Sequence of chain 1.A:
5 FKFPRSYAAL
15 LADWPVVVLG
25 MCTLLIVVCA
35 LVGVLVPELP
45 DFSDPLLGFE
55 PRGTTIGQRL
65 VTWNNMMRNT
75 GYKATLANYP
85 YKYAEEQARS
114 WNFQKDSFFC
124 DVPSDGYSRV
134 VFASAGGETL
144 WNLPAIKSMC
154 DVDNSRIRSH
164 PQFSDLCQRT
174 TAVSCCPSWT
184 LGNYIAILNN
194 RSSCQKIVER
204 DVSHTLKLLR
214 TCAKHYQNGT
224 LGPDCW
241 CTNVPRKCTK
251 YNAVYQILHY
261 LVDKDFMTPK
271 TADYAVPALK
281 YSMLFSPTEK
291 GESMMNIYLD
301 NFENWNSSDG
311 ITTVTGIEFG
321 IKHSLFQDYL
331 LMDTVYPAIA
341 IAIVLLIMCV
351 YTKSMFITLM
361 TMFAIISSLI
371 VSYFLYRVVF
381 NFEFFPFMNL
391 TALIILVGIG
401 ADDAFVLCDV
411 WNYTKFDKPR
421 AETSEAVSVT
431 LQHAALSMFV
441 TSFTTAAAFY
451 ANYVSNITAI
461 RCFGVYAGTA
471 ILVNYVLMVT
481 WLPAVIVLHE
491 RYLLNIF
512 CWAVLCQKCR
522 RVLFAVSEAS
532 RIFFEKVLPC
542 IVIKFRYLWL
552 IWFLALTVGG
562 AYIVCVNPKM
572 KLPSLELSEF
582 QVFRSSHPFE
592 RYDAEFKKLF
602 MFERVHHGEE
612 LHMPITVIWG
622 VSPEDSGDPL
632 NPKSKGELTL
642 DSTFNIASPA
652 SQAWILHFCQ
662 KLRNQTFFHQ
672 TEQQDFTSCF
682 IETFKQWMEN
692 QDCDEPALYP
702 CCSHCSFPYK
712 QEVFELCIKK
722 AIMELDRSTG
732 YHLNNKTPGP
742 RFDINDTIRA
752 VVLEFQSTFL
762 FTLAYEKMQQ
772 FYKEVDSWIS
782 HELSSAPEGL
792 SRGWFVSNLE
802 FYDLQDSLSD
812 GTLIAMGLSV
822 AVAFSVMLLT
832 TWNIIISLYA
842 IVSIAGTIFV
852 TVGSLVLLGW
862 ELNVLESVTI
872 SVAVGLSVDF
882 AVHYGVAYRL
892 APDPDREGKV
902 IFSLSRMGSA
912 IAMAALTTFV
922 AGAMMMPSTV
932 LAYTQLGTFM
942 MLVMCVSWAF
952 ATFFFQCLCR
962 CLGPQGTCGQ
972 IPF

Binding-site contacts:
Ligand atom N2 contacts residue ASN665 of chain 1.A at 3.0 Å (h-bond).
Ligand atom C8 contacts residue GLN661 of chain 1.A at 3.7 Å.
Ligand atom C7 contacts residue ASN665 of chain 1.A at 3.5 Å.
Ligand atom C5 contacts residue ASN665 of chain 1.A at 3.7 Å.
Ligand atom C8 contacts residue HIS658 of chain 1.A at 3.7 Å.
Ligand atom O7 contacts residue ASN665 of chain 1.A at 3.5 Å (h-bond).
Ligand atom N2 contacts residue GLN661 of chain 1.A at 4.4 Å.
Ligand atom C1 contacts residue ASN665 of chain 1.A at 1.4 Å.
Ligand atom C4 contacts residue ASN665 of chain 1.A at 4.2 Å.
Ligand atom O5 contacts residue ASN665 of chain 1.A at 2.3 Å (h-bond).
Ligand atom O7 contacts residue LYS662 of chain 1.A at 4.0 Å.
Ligand atom C7 contacts residue GLN661 of chain 1.A at 4.0 Å.
Ligand atom C3 contacts residue ASN665 of chain 1.A at 3.8 Å.
Ligand atom C2 contacts residue ASN665 of chain 1.A at 2.5 Å.
Ligand atom C8 contacts residue LYS662 of chain 1.A at 3.9 Å.

A protein and the small-molecule ligand that binds it are described below.
Small molecule (SMILES): CC(=O)N[C@@H]1[C@@H](O)[C@H](O)[C@@H](CO)O[C@H]1O